This protein binds this small molecule.
Small molecule (SMILES): Cc1cc(CNCCS(C)(=O)=O)ccc1Br

Sequence of chain 1.A:
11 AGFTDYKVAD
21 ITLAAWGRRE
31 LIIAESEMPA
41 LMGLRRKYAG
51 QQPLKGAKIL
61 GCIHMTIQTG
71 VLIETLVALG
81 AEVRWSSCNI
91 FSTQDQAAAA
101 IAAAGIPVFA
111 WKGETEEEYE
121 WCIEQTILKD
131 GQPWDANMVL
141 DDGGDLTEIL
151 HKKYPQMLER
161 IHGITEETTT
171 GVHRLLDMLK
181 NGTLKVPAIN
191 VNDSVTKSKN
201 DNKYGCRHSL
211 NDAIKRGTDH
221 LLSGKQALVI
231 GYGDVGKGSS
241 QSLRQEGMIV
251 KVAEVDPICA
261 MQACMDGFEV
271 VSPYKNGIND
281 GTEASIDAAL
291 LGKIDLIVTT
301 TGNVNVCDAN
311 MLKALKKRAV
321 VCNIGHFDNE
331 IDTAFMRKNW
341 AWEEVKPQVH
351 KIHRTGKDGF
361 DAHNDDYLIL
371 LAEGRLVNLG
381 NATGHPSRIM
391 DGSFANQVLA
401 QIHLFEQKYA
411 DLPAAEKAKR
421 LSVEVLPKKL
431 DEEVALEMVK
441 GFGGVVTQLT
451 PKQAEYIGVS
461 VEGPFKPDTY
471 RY

Binding-site contacts:
Ligand atom N contacts residue GLU118 of chain 1.A at 4.0 Å.
Ligand atom C2 contacts residue GLU118 of chain 1.A at 3.5 Å.
Ligand atom BR contacts residue GLU118 of chain 1.A at 4.3 Å.
Ligand atom C4 contacts residue TRP111 of chain 1.A at 4.4 Å (hydrophobic).
Ligand atom S contacts residue TRP111 of chain 1.A at 4.4 Å.
Ligand atom O1 contacts residue VAL18 of chain 1.A at 3.6 Å.
Ligand atom BR contacts residue GLU117 of chain 1.A at 4.2 Å.
Ligand atom O contacts residue ALA19 of chain 1.A at 4.2 Å.
Ligand atom C5 contacts residue TRP121 of chain 1.A at 3.6 Å (hydrophobic).
Ligand atom C6 contacts residue GLU118 of chain 1.A at 3.8 Å.
Ligand atom O1 contacts residue TRP111 of chain 1.A at 4.3 Å.
Ligand atom O1 contacts residue LYS17 of chain 1.A at 3.2 Å.
Ligand atom C4 contacts residue TRP121 of chain 1.A at 4.1 Å (hydrophobic).
Ligand atom C10 contacts residue TRP111 of chain 1.A at 2.9 Å (hydrophobic).
Ligand atom C9 contacts residue LYS17 of chain 1.A at 4.4 Å.
Ligand atom C contacts residue GLU118 of chain 1.A at 3.8 Å.
Ligand atom S contacts residue LYS17 of chain 1.A at 4.3 Å.
Ligand atom N contacts residue TRP111 of chain 1.A at 4.0 Å.
Ligand atom O1 contacts residue ALA19 of chain 1.A at 4.5 Å.
Ligand atom C10 contacts residue GLU118 of chain 1.A at 4.1 Å.
Ligand atom C7 contacts residue LYS17 of chain 1.A at 3.4 Å.
Ligand atom C5 contacts residue GLU118 of chain 1.A at 4.3 Å.
Ligand atom C3 contacts residue GLU118 of chain 1.A at 4.2 Å.
Ligand atom C8 contacts residue GLU118 of chain 1.A at 3.8 Å.
Ligand atom C1 contacts residue GLU118 of chain 1.A at 3.7 Å.
Ligand atom N contacts residue LYS17 of chain 1.A at 3.5 Å.
Ligand atom BR contacts residue TRP121 of chain 1.A at 4.3 Å.